The small molecule below binds the protein below.
Small molecule (SMILES): Cc1cc(CC(=O)N2C[C@H](O)C[C@H]2C(=O)NCc2ccc(-c3cnco3)cc2)on1

Sequence of chain 1.F:
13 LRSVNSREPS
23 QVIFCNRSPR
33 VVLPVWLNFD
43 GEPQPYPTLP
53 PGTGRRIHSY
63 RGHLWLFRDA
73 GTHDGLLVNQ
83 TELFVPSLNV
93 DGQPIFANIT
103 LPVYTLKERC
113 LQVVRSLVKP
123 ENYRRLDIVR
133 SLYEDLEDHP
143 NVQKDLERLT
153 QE

Binding-site contacts:
Ligand atom NAQ contacts residue HIS65 of chain 1.F at 3.3 Å.
Ligand atom CD2 contacts residue HIS65 of chain 1.F at 3.5 Å.
Ligand atom OD1 contacts residue TYR62 of chain 1.F at 3.8 Å.
Ligand atom CAJ contacts residue PRO49 of chain 1.F at 3.7 Å (hydrophobic).
Ligand atom CAG contacts residue ILE59 of chain 1.F at 3.5 Å (hydrophobic).
Ligand atom C contacts residue TYR48 of chain 1.F at 3.4 Å (hydrophobic).
Ligand atom CAI contacts residue LEU51 of chain 1.F at 3.8 Å (hydrophobic).
Ligand atom N contacts residue TYR48 of chain 1.F at 3.7 Å.
Ligand atom OAS contacts residue ILE59 of chain 1.F at 3.5 Å.
Ligand atom CAE contacts residue ILE59 of chain 1.F at 3.7 Å (hydrophobic).
Ligand atom NAQ contacts residue PHE41 of chain 1.F at 3.8 Å.
Ligand atom NAP contacts residue PRO49 of chain 1.F at 3.5 Å (h-bond).
Ligand atom CBA contacts residue ILE59 of chain 1.F at 3.5 Å (hydrophobic).
Ligand atom CA contacts residue HIS60 of chain 1.F at 3.1 Å.
Ligand atom OD1 contacts residue HIS65 of chain 1.F at 3.1 Å (h-bond).
Ligand atom CAE contacts residue TYR48 of chain 1.F at 3.7 Å (hydrophobic).
Ligand atom CAI contacts residue PRO49 of chain 1.F at 3.3 Å (hydrophobic).
Ligand atom CAA contacts residue TYR62 of chain 1.F at 3.8 Å (hydrophobic).
Ligand atom CB contacts residue HIS60 of chain 1.F at 3.4 Å.
Ligand atom OD1 contacts residue SER61 of chain 1.F at 2.2 Å (h-bond).
Ligand atom O contacts residue TYR48 of chain 1.F at 2.7 Å (h-bond).
Ligand atom CAW contacts residue TYR62 of chain 1.F at 3.8 Å (hydrophobic).
Ligand atom OAS contacts residue PRO49 of chain 1.F at 3.6 Å.
Ligand atom CG contacts residue SER61 of chain 1.F at 3.4 Å.
Ligand atom CBA contacts residue PRO49 of chain 1.F at 3.6 Å (hydrophobic).
Ligand atom CG contacts residue TRP67 of chain 1.F at 3.7 Å (hydrophobic).
Ligand atom CG contacts residue HIS65 of chain 1.F at 3.6 Å.
Ligand atom CB contacts residue TRP67 of chain 1.F at 3.5 Å (hydrophobic).
Ligand atom CD2 contacts residue TRP38 of chain 1.F at 3.7 Å (hydrophobic).
Ligand atom CG contacts residue TRP38 of chain 1.F at 3.8 Å (hydrophobic).
Ligand atom CAG contacts residue TYR48 of chain 1.F at 3.8 Å (hydrophobic).
Ligand atom NAR contacts residue HIS60 of chain 1.F at 2.8 Å (h-bond).
Ligand atom CA contacts residue TYR48 of chain 1.F at 3.8 Å (hydrophobic).
Ligand atom OAT contacts residue PHE41 of chain 1.F at 3.8 Å.
Ligand atom NAQ contacts residue TYR62 of chain 1.F at 3.7 Å.
Ligand atom CAY contacts residue ILE59 of chain 1.F at 3.8 Å (hydrophobic).
Ligand atom CAX contacts residue TYR48 of chain 1.F at 3.9 Å (hydrophobic).
Ligand atom C contacts residue HIS60 of chain 1.F at 3.4 Å.
Ligand atom CB contacts residue TYR48 of chain 1.F at 3.6 Å (hydrophobic).
Ligand atom OAT contacts residue HIS65 of chain 1.F at 3.1 Å.